Sequence of chain 1.B:
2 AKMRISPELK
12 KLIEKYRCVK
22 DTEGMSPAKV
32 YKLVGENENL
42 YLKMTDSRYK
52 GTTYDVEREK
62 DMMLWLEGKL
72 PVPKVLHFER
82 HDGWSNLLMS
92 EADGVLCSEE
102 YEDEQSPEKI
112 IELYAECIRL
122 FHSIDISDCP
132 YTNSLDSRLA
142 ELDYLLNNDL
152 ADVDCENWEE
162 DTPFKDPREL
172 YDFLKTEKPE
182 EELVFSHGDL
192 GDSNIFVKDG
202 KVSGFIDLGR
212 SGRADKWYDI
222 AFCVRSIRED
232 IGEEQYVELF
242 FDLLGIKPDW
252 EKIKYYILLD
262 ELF

Binding-site contacts:
Ligand atom N2 contacts residue GLU92 of chain 1.B at 3.7 Å.
Ligand atom N2 contacts residue ALA93 of chain 1.B at 2.9 Å (h-bond).
Ligand atom O1S contacts residue ILE207 of chain 1.B at 4.0 Å.
Ligand atom C3 contacts residue ILE207 of chain 1.B at 3.8 Å (hydrophobic).
Ligand atom O1S contacts residue PHE197 of chain 1.B at 2.9 Å.
Ligand atom C1' contacts residue LEU97 of chain 1.B at 3.2 Å (hydrophobic).
Ligand atom C8 contacts residue ILE207 of chain 1.B at 3.9 Å (hydrophobic).
Ligand atom C3 contacts residue GLU92 of chain 1.B at 3.9 Å.
Ligand atom C10 contacts residue ILE207 of chain 1.B at 4.1 Å (hydrophobic).
Ligand atom C6 contacts residue MET26 of chain 1.B at 3.9 Å (hydrophobic).
Ligand atom C4 contacts residue ILE207 of chain 1.B at 3.9 Å (hydrophobic).
Ligand atom O1S contacts residue LEU97 of chain 1.B at 3.7 Å.
Ligand atom N2 contacts residue ILE207 of chain 1.B at 3.9 Å.
Ligand atom N2 contacts residue TYR42 of chain 1.B at 3.8 Å.
Ligand atom CL5 contacts residue MET90 of chain 1.B at 3.9 Å.
Ligand atom C3 contacts residue ALA93 of chain 1.B at 3.5 Å (hydrophobic).
Ligand atom C2' contacts residue SER194 of chain 1.B at 3.3 Å.
Ligand atom C1 contacts residue PHE197 of chain 1.B at 3.8 Å (hydrophobic).
Ligand atom CL5 contacts residue TYR42 of chain 1.B at 4.0 Å.
Ligand atom C9 contacts residue ILE207 of chain 1.B at 3.9 Å (hydrophobic).
Ligand atom N2' contacts residue SER194 of chain 1.B at 2.7 Å (h-bond).
Ligand atom C2' contacts residue ILE207 of chain 1.B at 3.7 Å (hydrophobic).
Ligand atom C4 contacts residue MET90 of chain 1.B at 3.8 Å (hydrophobic).
Ligand atom C2' contacts residue LEU97 of chain 1.B at 3.9 Å (hydrophobic).
Ligand atom C6 contacts residue VAL31 of chain 1.B at 3.8 Å (hydrophobic).
Ligand atom C3 contacts residue SER91 of chain 1.B at 3.4 Å.
Ligand atom O2S contacts residue TYR42 of chain 1.B at 3.0 Å (h-bond).
Ligand atom C10 contacts residue TYR42 of chain 1.B at 3.7 Å (hydrophobic).
Ligand atom C7 contacts residue ILE207 of chain 1.B at 4.1 Å (hydrophobic).
Ligand atom C3 contacts residue TYR42 of chain 1.B at 3.6 Å (hydrophobic).
Ligand atom CL5 contacts residue VAL31 of chain 1.B at 4.0 Å.
Ligand atom C5 contacts residue TYR42 of chain 1.B at 3.8 Å (hydrophobic).
Ligand atom C9 contacts residue TYR42 of chain 1.B at 3.9 Å (hydrophobic).
Ligand atom CL5 contacts residue MET26 of chain 1.B at 4.2 Å.
Ligand atom N2' contacts residue LEU97 of chain 1.B at 3.8 Å.
Ligand atom C1 contacts residue ALA93 of chain 1.B at 4.0 Å (hydrophobic).
Ligand atom C4 contacts residue TYR42 of chain 1.B at 3.6 Å (hydrophobic).
Ligand atom C1 contacts residue TYR42 of chain 1.B at 3.7 Å (hydrophobic).
Ligand atom C8 contacts residue TYR42 of chain 1.B at 3.9 Å (hydrophobic).
Ligand atom C3 contacts residue PRO74 of chain 1.B at 4.1 Å (hydrophobic).

A protein and the small-molecule ligand that binds it are described below.
Small molecule (SMILES): NCCNS(=O)(=O)c1ccc(Cl)c2ccncc12